A small-molecule ligand and the protein it binds are described below.
Small molecule (SMILES): CC(=O)N[C@H]1[C@H](O[C@H]2[C@H](O)[C@@H](NC(C)=O)CO[C@@H]2CO)O[C@H](CO)[C@@H](O[C@@H]2O[C@H](CO[C@H]3O[C@H](CO)[C@@H](O)[C@H](O)[C@@H]3O)[C@@H](O)[C@H](O)[C@@H]2O)[C@@H]1O

Sequence of chain 3.C:
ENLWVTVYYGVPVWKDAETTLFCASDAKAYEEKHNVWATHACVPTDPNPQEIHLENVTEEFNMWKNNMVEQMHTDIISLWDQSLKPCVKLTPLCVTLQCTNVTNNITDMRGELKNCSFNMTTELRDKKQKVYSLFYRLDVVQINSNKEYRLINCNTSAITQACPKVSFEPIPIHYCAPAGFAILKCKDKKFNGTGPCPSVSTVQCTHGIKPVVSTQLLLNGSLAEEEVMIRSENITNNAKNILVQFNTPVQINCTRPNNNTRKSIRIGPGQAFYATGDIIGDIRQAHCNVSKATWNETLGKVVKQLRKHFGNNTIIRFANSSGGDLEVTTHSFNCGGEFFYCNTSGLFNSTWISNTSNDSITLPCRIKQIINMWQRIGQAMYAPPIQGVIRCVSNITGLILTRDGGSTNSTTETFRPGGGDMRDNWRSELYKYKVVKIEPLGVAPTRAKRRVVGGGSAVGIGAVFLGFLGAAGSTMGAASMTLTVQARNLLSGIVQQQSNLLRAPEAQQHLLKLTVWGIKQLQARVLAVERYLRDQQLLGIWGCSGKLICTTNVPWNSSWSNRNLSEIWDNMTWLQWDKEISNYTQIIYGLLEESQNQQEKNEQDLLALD

Binding-site contacts:
Ligand atom C3 contacts residue ASN271 of chain 3.C at 3.8 Å.
Ligand atom O6 contacts residue ILE292 of chain 3.C at 4.2 Å.
Ligand atom C5 contacts residue ASN271 of chain 3.C at 3.7 Å.
Ligand atom O6 contacts residue THR273 of chain 3.C at 4.3 Å.
Ligand atom C4 contacts residue ASN271 of chain 3.C at 4.2 Å.
Ligand atom C7 contacts residue ASN271 of chain 3.C at 4.0 Å.
Ligand atom N2 contacts residue ASN271 of chain 3.C at 2.8 Å (h-bond).
Ligand atom C1 contacts residue ASN271 of chain 3.C at 1.5 Å.
Ligand atom C8 contacts residue VAL410 of chain 3.C at 4.1 Å (hydrophobic).
Ligand atom O5 contacts residue ASN271 of chain 3.C at 2.4 Å (h-bond).
Ligand atom C2 contacts residue ASN271 of chain 3.C at 2.5 Å.
Ligand atom N2 contacts residue VAL410 of chain 3.C at 4.4 Å.
Ligand atom O5 contacts residue ILE292 of chain 3.C at 4.1 Å.